Sequence of chain 54.BA:
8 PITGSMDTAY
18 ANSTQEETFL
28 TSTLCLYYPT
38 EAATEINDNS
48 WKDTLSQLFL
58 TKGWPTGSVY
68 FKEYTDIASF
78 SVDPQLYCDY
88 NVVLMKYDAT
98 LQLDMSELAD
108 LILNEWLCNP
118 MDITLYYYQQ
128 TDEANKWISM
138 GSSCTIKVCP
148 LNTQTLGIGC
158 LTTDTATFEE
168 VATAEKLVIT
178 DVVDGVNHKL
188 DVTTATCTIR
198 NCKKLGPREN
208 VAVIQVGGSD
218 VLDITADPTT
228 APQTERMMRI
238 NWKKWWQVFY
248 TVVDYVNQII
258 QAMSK

The small molecule below binds the protein below.
Small molecule (SMILES): CC(=O)N[C@H]1[C@H](O[C@H]2[C@H](O)[C@@H](NC(C)=O)CO[C@@H]2CO)O[C@H](CO)[C@@H](O)[C@@H]1O

Binding-site contacts:
Ligand atom O7 contacts residue ASN19 of chain 54.BA at 4.2 Å.
Ligand atom C4 contacts residue ASN19 of chain 54.BA at 4.4 Å.
Ligand atom C5 contacts residue ASN19 of chain 54.BA at 3.5 Å.
Ligand atom C7 contacts residue ASN19 of chain 54.BA at 3.8 Å.
Ligand atom C8 contacts residue TYR17 of chain 54.BA at 4.4 Å (hydrophobic).
Ligand atom C1 contacts residue ASN19 of chain 54.BA at 1.6 Å.
Ligand atom O5 contacts residue ASN19 of chain 54.BA at 2.5 Å (h-bond).
Ligand atom N2 contacts residue ASN19 of chain 54.BA at 3.2 Å (h-bond).
Ligand atom C2 contacts residue ASN19 of chain 54.BA at 2.9 Å.
Ligand atom C3 contacts residue ASN19 of chain 54.BA at 4.0 Å.